Binding-site contacts:
Ligand atom N4 contacts residue ASP27 of chain 1.A at 2.6 Å (salt-bridge).
Ligand atom C10 contacts residue NDP1 of chain 1.B at 3.6 Å.
Ligand atom C13 contacts residue THR46 of chain 1.A at 3.0 Å.
Ligand atom C3 contacts residue VAL6 of chain 1.A at 3.7 Å (hydrophobic).
Ligand atom C16 contacts residue ILE50 of chain 1.A at 3.7 Å (hydrophobic).
Ligand atom N2 contacts residue ALA7 of chain 1.A at 3.5 Å (h-bond).
Ligand atom N9 contacts residue PHE92 of chain 1.A at 2.8 Å (h-bond).
Ligand atom N9 contacts residue LEU5 of chain 1.A at 3.0 Å (h-bond).
Ligand atom C1 contacts residue NDP1 of chain 1.B at 3.2 Å.
Ligand atom C2 contacts residue ASN18 of chain 1.A at 3.3 Å.
Ligand atom C1 contacts residue LEU5 of chain 1.A at 3.7 Å (hydrophobic).
Ligand atom C3 contacts residue ALA7 of chain 1.A at 3.5 Å (hydrophobic).
Ligand atom N7 contacts residue VAL6 of chain 1.A at 3.6 Å.
Ligand atom C8 contacts residue LEU28 of chain 1.A at 3.6 Å (hydrophobic).
Ligand atom C14 contacts residue ILE50 of chain 1.A at 3.7 Å (hydrophobic).
Ligand atom N9 contacts residue NDP1 of chain 1.B at 3.4 Å (h-bond).
Ligand atom N7 contacts residue THR111 of chain 1.A at 3.6 Å (h-bond).
Ligand atom N2 contacts residue LEU5 of chain 1.A at 3.6 Å.
Ligand atom C21 contacts residue LEU54 of chain 1.A at 3.7 Å (hydrophobic).
Ligand atom N7 contacts residue VAL31 of chain 1.A at 3.4 Å.
Ligand atom C13 contacts residue ILE50 of chain 1.A at 3.6 Å (hydrophobic).
Ligand atom N4 contacts residue ALA7 of chain 1.A at 3.7 Å.
Ligand atom C15 contacts residue ILE50 of chain 1.A at 3.7 Å (hydrophobic).
Ligand atom N2 contacts residue VAL6 of chain 1.A at 3.2 Å.
Ligand atom C19 contacts residue ILE50 of chain 1.A at 3.7 Å (hydrophobic).
Ligand atom C3 contacts residue VAL31 of chain 1.A at 3.4 Å (hydrophobic).
Ligand atom C6 contacts residue NDP1 of chain 1.B at 3.3 Å.
Ligand atom C26 contacts residue LYS52 of chain 1.A at 3.0 Å.
Ligand atom C5 contacts residue ASP27 of chain 1.A at 3.5 Å.
Ligand atom C23 contacts residue LEU54 of chain 1.A at 3.7 Å (hydrophobic).
Ligand atom C22 contacts residue LEU54 of chain 1.A at 3.8 Å (hydrophobic).
Ligand atom N7 contacts residue ASP27 of chain 1.A at 3.0 Å (salt-bridge).
Ligand atom C11 contacts residue NDP1 of chain 1.B at 3.6 Å.
Ligand atom C8 contacts residue ASP27 of chain 1.A at 3.5 Å.
Ligand atom N7 contacts residue ALA7 of chain 1.A at 3.7 Å.
Ligand atom C27 contacts residue LEU28 of chain 1.A at 3.8 Å (hydrophobic).
Ligand atom N4 contacts residue VAL31 of chain 1.A at 3.4 Å.
Ligand atom C3 contacts residue ASP27 of chain 1.A at 3.5 Å.
Ligand atom C1 contacts residue PHE92 of chain 1.A at 3.6 Å (hydrophobic).
Ligand atom C8 contacts residue LEU20 of chain 1.A at 3.6 Å (hydrophobic).

Sequence of chain 1.A:
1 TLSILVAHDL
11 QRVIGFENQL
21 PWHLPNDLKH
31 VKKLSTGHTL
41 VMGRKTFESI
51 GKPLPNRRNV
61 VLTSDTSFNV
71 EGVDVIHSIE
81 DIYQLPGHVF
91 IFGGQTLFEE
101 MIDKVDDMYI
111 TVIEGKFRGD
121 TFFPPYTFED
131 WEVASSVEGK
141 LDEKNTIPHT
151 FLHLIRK

The small molecule below binds the protein below.
Small molecule (SMILES): COc1cc(-c2cc(C)cc(C)c2)cc([C@@H](C)C#Cc2c(C)nc(N)nc2N)c1